A small-molecule ligand and the protein it binds are described below.
Small molecule (SMILES): CC(=O)N[C@H]1[C@H](O[C@H]2[C@H](O)[C@@H](NC(C)=O)CO[C@@H]2CO[C@@H]2O[C@@H](C)[C@@H](O)[C@@H](O)[C@@H]2O)O[C@H](CO)[C@@H](O[C@@H]2O[C@H](CO)[C@@H](O)[C@H](O[C@@H]3O[C@H](CO)[C@@H](O)[C@H](O)[C@@H]3O)[C@@H]2O)[C@@H]1O

Binding-site contacts:
Ligand atom C6 contacts residue ASN120 of chain 22.E at 3.0 Å.
Ligand atom C1 contacts residue ASN120 of chain 22.E at 1.4 Å.
Ligand atom O5 contacts residue TRP138 of chain 22.E at 4.3 Å.
Ligand atom C2 contacts residue TRP138 of chain 22.E at 3.8 Å (hydrophobic).
Ligand atom C3 contacts residue ASN120 of chain 22.E at 3.9 Å.
Ligand atom C4 contacts residue ASN120 of chain 22.E at 4.2 Å.
Ligand atom C8 contacts residue GLY119 of chain 22.E at 3.9 Å.
Ligand atom C7 contacts residue ASN120 of chain 22.E at 3.8 Å.
Ligand atom C5 contacts residue ASN120 of chain 22.E at 3.9 Å.
Ligand atom O3 contacts residue TRP138 of chain 22.E at 3.5 Å.
Ligand atom O5 contacts residue ASN120 of chain 22.E at 4.0 Å.
Ligand atom C7 contacts residue TRP138 of chain 22.E at 4.3 Å (hydrophobic).
Ligand atom C2 contacts residue ASN120 of chain 22.E at 2.6 Å.
Ligand atom N2 contacts residue TRP138 of chain 22.E at 3.7 Å.
Ligand atom O4 contacts residue TRP138 of chain 22.E at 3.1 Å.
Ligand atom C1 contacts residue TRP138 of chain 22.E at 3.9 Å (hydrophobic).
Ligand atom C8 contacts residue TRP138 of chain 22.E at 4.0 Å (hydrophobic).
Ligand atom C4 contacts residue TRP138 of chain 22.E at 3.3 Å (hydrophobic).
Ligand atom C8 contacts residue ASN120 of chain 22.E at 4.1 Å.
Ligand atom O7 contacts residue ASN120 of chain 22.E at 4.4 Å.
Ligand atom N2 contacts residue ASN120 of chain 22.E at 3.0 Å (h-bond).
Ligand atom O5 contacts residue ASN120 of chain 22.E at 2.4 Å (h-bond).
Ligand atom C5 contacts residue TRP138 of chain 22.E at 3.5 Å (hydrophobic).
Ligand atom C3 contacts residue TRP138 of chain 22.E at 2.9 Å (hydrophobic).
Ligand atom O7 contacts residue TRP138 of chain 22.E at 3.8 Å.
Ligand atom C5 contacts residue ASN120 of chain 22.E at 3.6 Å.

Sequence of chain 22.E:
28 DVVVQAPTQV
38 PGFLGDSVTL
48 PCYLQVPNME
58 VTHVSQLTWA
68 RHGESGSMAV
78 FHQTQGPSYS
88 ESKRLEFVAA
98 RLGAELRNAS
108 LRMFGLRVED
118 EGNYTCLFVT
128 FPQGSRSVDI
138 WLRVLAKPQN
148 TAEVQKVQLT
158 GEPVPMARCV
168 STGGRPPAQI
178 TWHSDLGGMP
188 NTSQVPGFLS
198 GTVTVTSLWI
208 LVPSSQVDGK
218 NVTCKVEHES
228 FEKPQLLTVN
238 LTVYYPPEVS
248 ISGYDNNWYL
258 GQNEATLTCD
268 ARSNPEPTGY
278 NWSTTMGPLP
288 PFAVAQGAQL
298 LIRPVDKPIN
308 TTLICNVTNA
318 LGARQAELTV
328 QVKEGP